This small molecule binds to this protein.
Small molecule (SMILES): O=c1[nH]c2cc(Cl)ccc2o1

Sequence of chain 1.A:
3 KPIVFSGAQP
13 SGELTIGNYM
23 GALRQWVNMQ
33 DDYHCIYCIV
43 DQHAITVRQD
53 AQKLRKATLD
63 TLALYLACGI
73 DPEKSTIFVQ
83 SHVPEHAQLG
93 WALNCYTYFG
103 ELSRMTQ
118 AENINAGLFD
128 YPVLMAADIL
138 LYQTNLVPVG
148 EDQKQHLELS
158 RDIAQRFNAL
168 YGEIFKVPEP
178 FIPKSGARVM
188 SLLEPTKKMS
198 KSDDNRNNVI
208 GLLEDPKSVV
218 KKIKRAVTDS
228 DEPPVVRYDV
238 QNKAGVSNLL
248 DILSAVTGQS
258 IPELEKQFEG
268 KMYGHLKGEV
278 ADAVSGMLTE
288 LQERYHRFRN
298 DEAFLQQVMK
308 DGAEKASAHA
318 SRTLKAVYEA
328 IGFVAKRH

Sequence of chain 1.B:
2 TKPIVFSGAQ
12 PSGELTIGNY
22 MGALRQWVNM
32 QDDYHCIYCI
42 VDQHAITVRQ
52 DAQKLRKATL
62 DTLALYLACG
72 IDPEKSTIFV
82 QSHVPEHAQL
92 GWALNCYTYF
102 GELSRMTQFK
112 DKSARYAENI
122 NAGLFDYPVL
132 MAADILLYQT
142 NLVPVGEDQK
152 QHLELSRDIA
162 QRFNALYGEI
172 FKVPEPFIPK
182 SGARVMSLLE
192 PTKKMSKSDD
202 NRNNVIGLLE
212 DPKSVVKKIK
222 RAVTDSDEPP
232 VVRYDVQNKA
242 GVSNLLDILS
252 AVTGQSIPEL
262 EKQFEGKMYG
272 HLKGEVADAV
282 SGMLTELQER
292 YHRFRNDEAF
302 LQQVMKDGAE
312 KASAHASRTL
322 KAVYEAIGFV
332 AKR

Binding-site contacts:
Ligand atom C7 contacts residue ASP127 of chain 1.B at 3.7 Å.
Ligand atom C7 contacts residue TRP93 of chain 1.B at 3.8 Å (hydrophobic).
Ligand atom C6 contacts residue TRP93 of chain 1.B at 3.7 Å (hydrophobic).
Ligand atom O1 contacts residue ALA89 of chain 1.B at 3.6 Å (h-bond).
Ligand atom C2 contacts residue TRP93 of chain 1.B at 4.0 Å (hydrophobic).
Ligand atom C4 contacts residue ASN96 of chain 1.B at 3.9 Å.
Ligand atom C2 contacts residue TRP93 of chain 1.A at 3.6 Å (hydrophobic).
Ligand atom C4 contacts residue ASP127 of chain 1.B at 3.6 Å.
Ligand atom C2 contacts residue ALA89 of chain 1.A at 3.2 Å (hydrophobic).
Ligand atom N1 contacts residue TRP93 of chain 1.A at 3.6 Å.
Ligand atom C7 contacts residue GLY92 of chain 1.B at 3.5 Å.
Ligand atom C4 contacts residue ASP127 of chain 1.A at 4.0 Å.
Ligand atom C7 contacts residue TRP93 of chain 1.A at 3.6 Å (hydrophobic).
Ligand atom O1 contacts residue GLY92 of chain 1.B at 3.3 Å.
Ligand atom N1 contacts residue ASP127 of chain 1.B at 2.7 Å (salt-bridge).
Ligand atom C2 contacts residue ALA89 of chain 1.B at 3.5 Å (hydrophobic).
Ligand atom C6 contacts residue GLY92 of chain 1.A at 3.5 Å.
Ligand atom O2 contacts residue VAL130 of chain 1.B at 3.6 Å.
Ligand atom CL1 contacts residue GLY92 of chain 1.A at 3.5 Å.
Ligand atom C1 contacts residue GLY92 of chain 1.A at 3.4 Å.
Ligand atom C5 contacts residue ASP127 of chain 1.B at 3.9 Å.
Ligand atom C3 contacts residue TRP93 of chain 1.B at 3.6 Å (hydrophobic).
Ligand atom O2 contacts residue TRP93 of chain 1.A at 3.9 Å.
Ligand atom O1 contacts residue TRP93 of chain 1.B at 3.3 Å (h-bond).
Ligand atom C1 contacts residue ALA89 of chain 1.A at 3.2 Å (hydrophobic).
Ligand atom O2 contacts residue GLY92 of chain 1.B at 3.4 Å (h-bond).
Ligand atom C1 contacts residue TRP93 of chain 1.A at 3.2 Å (hydrophobic).
Ligand atom C3 contacts residue TRP93 of chain 1.A at 3.9 Å (hydrophobic).
Ligand atom C5 contacts residue ASP127 of chain 1.A at 3.1 Å.
Ligand atom CL1 contacts residue LEU131 of chain 1.A at 3.5 Å.
Ligand atom C3 contacts residue ALA89 of chain 1.B at 3.9 Å (hydrophobic).
Ligand atom N1 contacts residue ASN96 of chain 1.B at 3.5 Å (h-bond).
Ligand atom C6 contacts residue TRP93 of chain 1.A at 3.7 Å (hydrophobic).
Ligand atom C5 contacts residue ASN96 of chain 1.B at 3.9 Å.
Ligand atom C4 contacts residue TRP93 of chain 1.A at 3.8 Å (hydrophobic).
Ligand atom CL1 contacts residue VAL130 of chain 1.A at 3.9 Å.
Ligand atom C5 contacts residue TRP93 of chain 1.B at 3.7 Å (hydrophobic).
Ligand atom C5 contacts residue ASN96 of chain 1.A at 3.6 Å.
Ligand atom O1 contacts residue TRP93 of chain 1.A at 3.8 Å.
Ligand atom O2 contacts residue LEU131 of chain 1.B at 3.2 Å (h-bond).